Binding-site contacts:
Ligand atom CM6 contacts residue VAL191 of chain 29.A at 3.7 Å (hydrophobic).
Ligand atom F2 contacts residue PHE186 of chain 29.A at 3.1 Å.
Ligand atom O1A contacts residue PRO174 of chain 29.A at 3.4 Å.
Ligand atom CM2 contacts residue MET224 of chain 29.A at 3.5 Å (hydrophobic).
Ligand atom CM4 contacts residue ALA150 of chain 29.A at 3.7 Å (hydrophobic).
Ligand atom C2A contacts residue TYR152 of chain 29.A at 3.5 Å (hydrophobic).
Ligand atom F3 contacts residue ALA150 of chain 29.A at 3.0 Å.
Ligand atom C3 contacts residue LEU106 of chain 29.A at 3.4 Å (hydrophobic).
Ligand atom N3A contacts residue TYR152 of chain 29.A at 3.5 Å.
Ligand atom O1A contacts residue ALA24 of chain 29.C at 3.4 Å.
Ligand atom F2 contacts residue VAL176 of chain 29.A at 2.7 Å.
Ligand atom O1A contacts residue PHE186 of chain 29.A at 3.4 Å.
Ligand atom C2C contacts residue TYR128 of chain 29.A at 3.2 Å (hydrophobic).
Ligand atom C1C contacts residue TYR128 of chain 29.A at 3.3 Å (hydrophobic).
Ligand atom N1A contacts residue ALA24 of chain 29.C at 3.3 Å.
Ligand atom C4B contacts residue TYR152 of chain 29.A at 3.6 Å (hydrophobic).
Ligand atom CM2 contacts residue TYR128 of chain 29.A at 3.4 Å (hydrophobic).
Ligand atom CM4 contacts residue VAL176 of chain 29.A at 3.7 Å (hydrophobic).
Ligand atom C3C contacts residue TYR128 of chain 29.A at 3.1 Å (hydrophobic).
Ligand atom CM4 contacts residue PHE186 of chain 29.A at 3.5 Å (hydrophobic).
Ligand atom N1A contacts residue PHE186 of chain 29.A at 3.5 Å.
Ligand atom C3A contacts residue PHE186 of chain 29.A at 3.1 Å (hydrophobic).
Ligand atom N3A contacts residue PHE186 of chain 29.A at 3.1 Å.
Ligand atom C1C contacts residue TYR197 of chain 29.A at 3.7 Å (hydrophobic).
Ligand atom CM3 contacts residue ASN219 of chain 29.A at 3.5 Å.
Ligand atom C4 contacts residue TYR197 of chain 29.A at 3.7 Å (hydrophobic).
Ligand atom CM6 contacts residue TYR152 of chain 29.A at 3.4 Å (hydrophobic).
Ligand atom N1A contacts residue PRO174 of chain 29.A at 3.5 Å.
Ligand atom C5B contacts residue TYR152 of chain 29.A at 3.4 Å (hydrophobic).
Ligand atom F3 contacts residue VAL176 of chain 29.A at 3.6 Å.
Ligand atom C4 contacts residue LEU106 of chain 29.A at 3.3 Å (hydrophobic).
Ligand atom F1 contacts residue MET224 of chain 29.A at 3.7 Å.
Ligand atom F1 contacts residue PHE186 of chain 29.A at 3.3 Å.
Ligand atom O1 contacts residue MET221 of chain 29.A at 3.7 Å.
Ligand atom C3B contacts residue MET224 of chain 29.A at 3.6 Å (hydrophobic).
Ligand atom F3 contacts residue SER175 of chain 29.A at 2.8 Å.
Ligand atom F3 contacts residue TYR152 of chain 29.A at 3.6 Å.
Ligand atom C6B contacts residue TYR152 of chain 29.A at 3.6 Å (hydrophobic).
Ligand atom F3 contacts residue PRO174 of chain 29.A at 3.1 Å.
Ligand atom C2A contacts residue PHE186 of chain 29.A at 3.3 Å (hydrophobic).

Sequence of chain 30.C:
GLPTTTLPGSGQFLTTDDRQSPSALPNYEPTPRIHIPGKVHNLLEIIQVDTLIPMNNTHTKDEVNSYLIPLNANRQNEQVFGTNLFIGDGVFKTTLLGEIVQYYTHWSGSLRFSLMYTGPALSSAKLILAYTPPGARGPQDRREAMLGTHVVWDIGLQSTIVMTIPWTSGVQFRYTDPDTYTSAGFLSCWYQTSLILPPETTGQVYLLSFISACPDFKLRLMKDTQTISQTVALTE

Sequence of chain 29.C:
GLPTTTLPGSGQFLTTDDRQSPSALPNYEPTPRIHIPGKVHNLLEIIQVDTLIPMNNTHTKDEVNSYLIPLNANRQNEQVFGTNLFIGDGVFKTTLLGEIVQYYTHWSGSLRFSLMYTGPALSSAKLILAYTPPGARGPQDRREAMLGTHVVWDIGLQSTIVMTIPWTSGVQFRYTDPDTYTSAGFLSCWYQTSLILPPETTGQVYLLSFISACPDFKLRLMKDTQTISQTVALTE

Sequence of chain 29.A:
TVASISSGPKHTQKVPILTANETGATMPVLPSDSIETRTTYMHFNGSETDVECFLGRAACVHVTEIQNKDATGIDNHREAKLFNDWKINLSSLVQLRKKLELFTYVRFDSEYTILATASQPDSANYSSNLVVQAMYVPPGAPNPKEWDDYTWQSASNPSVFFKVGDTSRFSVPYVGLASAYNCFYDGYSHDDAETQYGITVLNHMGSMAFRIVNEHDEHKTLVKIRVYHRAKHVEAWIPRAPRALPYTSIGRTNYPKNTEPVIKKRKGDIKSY

The protein below binds the small molecule below.
Small molecule (SMILES): Cc1cc(CCCOc2c(C)cc(-c3noc(C(F)(F)F)n3)cc2C)on1